Sequence of chain 1.B:
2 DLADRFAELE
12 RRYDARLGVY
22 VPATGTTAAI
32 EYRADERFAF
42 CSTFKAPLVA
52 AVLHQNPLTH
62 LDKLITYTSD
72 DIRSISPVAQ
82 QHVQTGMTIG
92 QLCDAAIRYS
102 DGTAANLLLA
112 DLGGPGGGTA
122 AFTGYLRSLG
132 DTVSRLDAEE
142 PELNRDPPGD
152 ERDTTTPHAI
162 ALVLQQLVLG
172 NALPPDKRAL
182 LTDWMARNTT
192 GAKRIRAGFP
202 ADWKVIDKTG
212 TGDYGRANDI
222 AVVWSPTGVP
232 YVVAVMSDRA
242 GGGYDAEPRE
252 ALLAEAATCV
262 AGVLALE

Binding-site contacts:
Ligand atom C6 contacts residue THR212 of chain 1.B at 3.8 Å.
Ligand atom C7 contacts residue ACT1 of chain 1.F at 3.9 Å.
Ligand atom O12 contacts residue ASN145 of chain 1.B at 3.5 Å.
Ligand atom O10 contacts residue ACT1 of chain 1.F at 3.6 Å.
Ligand atom C5 contacts residue THR212 of chain 1.B at 3.2 Å.
Ligand atom C6 contacts residue GLU141 of chain 1.B at 3.7 Å.
Ligand atom C3 contacts residue THR212 of chain 1.B at 4.2 Å.
Ligand atom C5 contacts residue ACT1 of chain 1.F at 3.5 Å.
Ligand atom C7 contacts residue GLU141 of chain 1.B at 3.7 Å.
Ligand atom O8 contacts residue LYS46 of chain 1.B at 3.6 Å (salt-bridge).
Ligand atom C7 contacts residue SER101 of chain 1.B at 3.9 Å.
Ligand atom C5 contacts residue SER43 of chain 1.B at 3.5 Å.
Ligand atom O12 contacts residue ASP214 of chain 1.B at 3.6 Å (salt-bridge).
Ligand atom C6 contacts residue ACT1 of chain 1.F at 3.9 Å.
Ligand atom N4 contacts residue ACT1 of chain 1.F at 4.1 Å.
Ligand atom C7 contacts residue CYS42 of chain 1.B at 4.0 Å (hydrophobic).
Ligand atom O8 contacts residue SER43 of chain 1.B at 1.4 Å (h-bond).
Ligand atom O11 contacts residue ACT1 of chain 1.F at 3.2 Å.
Ligand atom N4 contacts residue ASN145 of chain 1.B at 4.2 Å.
Ligand atom C7 contacts residue SER43 of chain 1.B at 1.4 Å.
Ligand atom O8 contacts residue GLU141 of chain 1.B at 2.8 Å (salt-bridge).
Ligand atom N4 contacts residue THR212 of chain 1.B at 4.0 Å.
Ligand atom O8 contacts residue SER101 of chain 1.B at 4.0 Å.
Ligand atom C20 contacts residue ILE76 of chain 1.B at 3.8 Å (hydrophobic).
Ligand atom N17 contacts residue ILE76 of chain 1.B at 3.5 Å.
Ligand atom C7 contacts residue ASN145 of chain 1.B at 3.5 Å.
Ligand atom O8 contacts residue CYS42 of chain 1.B at 3.4 Å.
Ligand atom O12 contacts residue GLY213 of chain 1.B at 4.3 Å.
Ligand atom C7 contacts residue THR212 of chain 1.B at 3.7 Å.
Ligand atom C9 contacts residue ACT1 of chain 1.F at 3.5 Å.
Ligand atom O10 contacts residue THR212 of chain 1.B at 3.4 Å.
Ligand atom C6 contacts residue ASN145 of chain 1.B at 3.5 Å.
Ligand atom N16 contacts residue ILE76 of chain 1.B at 3.2 Å.
Ligand atom O13 contacts residue ARG146 of chain 1.B at 3.2 Å (salt-bridge).
Ligand atom S1 contacts residue ASN145 of chain 1.B at 3.7 Å.
Ligand atom O13 contacts residue ASN145 of chain 1.B at 3.9 Å.
Ligand atom C6 contacts residue SER43 of chain 1.B at 2.5 Å.
Ligand atom O8 contacts residue ASN145 of chain 1.B at 3.3 Å (h-bond).
Ligand atom C5 contacts residue ASN145 of chain 1.B at 4.0 Å.
Ligand atom O13 contacts residue PRO142 of chain 1.B at 3.5 Å.

The protein below binds the small molecule below.
Small molecule (SMILES): C[C@](Cn1ccnn1)([C@@H](N/C=C\C=O)C(=O)O)[SH](=O)=O